This protein binds this small molecule.
Small molecule (SMILES): Cc1cc(N)nc(CCc2cc(CN)cc(CCc3ccc4cc[nH]c4n3)c2)c1

Sequence of chain 1.A:
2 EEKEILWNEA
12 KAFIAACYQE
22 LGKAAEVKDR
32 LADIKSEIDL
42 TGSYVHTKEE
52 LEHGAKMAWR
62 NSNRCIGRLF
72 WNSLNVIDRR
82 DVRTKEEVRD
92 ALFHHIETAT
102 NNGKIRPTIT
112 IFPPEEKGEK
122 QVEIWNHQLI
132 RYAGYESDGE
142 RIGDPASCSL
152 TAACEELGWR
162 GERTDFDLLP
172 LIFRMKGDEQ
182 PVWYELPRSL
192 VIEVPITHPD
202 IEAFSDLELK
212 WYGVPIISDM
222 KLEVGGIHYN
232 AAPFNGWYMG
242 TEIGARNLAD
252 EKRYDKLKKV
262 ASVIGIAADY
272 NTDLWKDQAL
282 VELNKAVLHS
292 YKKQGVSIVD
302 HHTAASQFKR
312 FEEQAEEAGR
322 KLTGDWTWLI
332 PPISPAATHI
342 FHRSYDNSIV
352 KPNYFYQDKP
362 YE

Sequence of chain 2.A:
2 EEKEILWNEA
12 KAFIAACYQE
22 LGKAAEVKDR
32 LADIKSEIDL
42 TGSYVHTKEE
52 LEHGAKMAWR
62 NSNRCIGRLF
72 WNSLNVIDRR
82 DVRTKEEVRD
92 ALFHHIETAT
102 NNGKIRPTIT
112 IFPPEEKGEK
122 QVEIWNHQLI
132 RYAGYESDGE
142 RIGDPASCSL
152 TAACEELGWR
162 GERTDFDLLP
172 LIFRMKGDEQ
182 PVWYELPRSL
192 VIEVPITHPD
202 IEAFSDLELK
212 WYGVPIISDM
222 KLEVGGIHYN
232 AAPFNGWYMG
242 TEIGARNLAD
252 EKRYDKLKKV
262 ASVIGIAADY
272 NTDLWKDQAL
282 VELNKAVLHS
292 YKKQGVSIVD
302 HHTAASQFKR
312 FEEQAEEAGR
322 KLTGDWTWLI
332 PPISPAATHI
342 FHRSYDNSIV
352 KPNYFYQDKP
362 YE

Binding-site contacts:
Ligand atom C02 contacts residue THR328 of chain 2.A at 3.4 Å.
Ligand atom C29 contacts residue PHE235 of chain 2.A at 3.4 Å (hydrophobic).
Ligand atom C11 contacts residue HEM1 of chain 2.B at 3.0 Å.
Ligand atom N19 contacts residue TYR357 of chain 2.A at 3.2 Å (h-bond).
Ligand atom C11 contacts residue POL1 of chain 2.E at 3.5 Å.
Ligand atom C29 contacts residue GLY237 of chain 2.A at 3.7 Å.
Ligand atom C22 contacts residue GLU243 of chain 2.A at 3.5 Å.
Ligand atom C04 contacts residue PHE342 of chain 1.A at 3.5 Å (hydrophobic).
Ligand atom C21 contacts residue HEM1 of chain 2.B at 3.5 Å.
Ligand atom C12 contacts residue TRP329 of chain 2.A at 3.5 Å (hydrophobic).
Ligand atom N28 contacts residue GLU243 of chain 2.A at 2.6 Å (salt-bridge).
Ligand atom C17 contacts residue POL1 of chain 2.E at 3.2 Å.
Ligand atom C25 contacts residue HEM1 of chain 2.B at 3.5 Å.
Ligand atom C10 contacts residue TRP329 of chain 2.A at 3.2 Å (hydrophobic).
Ligand atom C09 contacts residue ARG247 of chain 2.A at 3.6 Å.
Ligand atom C15 contacts residue HEM1 of chain 2.B at 3.7 Å.
Ligand atom C18 contacts residue HIS128 of chain 2.A at 3.6 Å.
Ligand atom N23 contacts residue HEM1 of chain 2.B at 3.6 Å.
Ligand atom C24 contacts residue GLU243 of chain 2.A at 3.4 Å.
Ligand atom C27 contacts residue ILE218 of chain 2.A at 3.6 Å (hydrophobic).
Ligand atom C03 contacts residue PHE342 of chain 1.A at 3.1 Å (hydrophobic).
Ligand atom N23 contacts residue GLU243 of chain 2.A at 2.7 Å (salt-bridge).
Ligand atom C14 contacts residue HEM1 of chain 2.B at 3.4 Å.
Ligand atom N19 contacts residue HEM1 of chain 2.B at 2.7 Å (h-bond).
Ligand atom C07 contacts residue ARG247 of chain 2.A at 3.5 Å.
Ligand atom C22 contacts residue HEM1 of chain 2.B at 3.5 Å.
Ligand atom N06 contacts residue TRP329 of chain 2.A at 3.5 Å.
Ligand atom C08 contacts residue ARG247 of chain 2.A at 3.5 Å.
Ligand atom N01 contacts residue THR328 of chain 2.A at 3.2 Å (h-bond).
Ligand atom C18 contacts residue HEM1 of chain 2.B at 3.4 Å.
Ligand atom N01 contacts residue PHE342 of chain 1.A at 3.7 Å.
Ligand atom N28 contacts residue TRP238 of chain 2.A at 2.9 Å (h-bond).
Ligand atom C21 contacts residue GLU243 of chain 2.A at 3.6 Å.
Ligand atom C20 contacts residue POL1 of chain 2.E at 3.6 Å.
Ligand atom N28 contacts residue HEM1 of chain 2.B at 3.6 Å.
Ligand atom C29 contacts residue HEM1 of chain 2.B at 3.5 Å.
Ligand atom C11 contacts residue TRP329 of chain 2.A at 3.6 Å (hydrophobic).
Ligand atom C13 contacts residue TRP329 of chain 2.A at 3.5 Å (hydrophobic).
Ligand atom C16 contacts residue POL1 of chain 2.E at 3.7 Å.
Ligand atom C02 contacts residue PHE342 of chain 1.A at 3.3 Å (hydrophobic).